Binding-site contacts:
Ligand atom OE1 contacts residue THR121 of chain 1.G at 3.9 Å.
Ligand atom C contacts residue THR73 of chain 1.G at 3.4 Å.
Ligand atom OE1 contacts residue LYS118 of chain 1.G at 2.5 Å (salt-bridge).
Ligand atom CA contacts residue GLY122 of chain 1.G at 4.2 Å.
Ligand atom O contacts residue ARG78 of chain 1.G at 2.5 Å (salt-bridge).
Ligand atom N contacts residue TYR188 of chain 1.G at 4.0 Å.
Ligand atom CG contacts residue GLY71 of chain 1.G at 4.2 Å.
Ligand atom CB contacts residue PHE53 of chain 1.G at 3.5 Å (hydrophobic).
Ligand atom CA contacts residue THR121 of chain 1.G at 4.0 Å.
Ligand atom CG contacts residue PHE16 of chain 1.G at 3.5 Å (hydrophobic).
Ligand atom N contacts residue ASP160 of chain 1.G at 3.0 Å (salt-bridge).
Ligand atom CB contacts residue THR121 of chain 1.G at 3.8 Å.
Ligand atom C contacts residue ARG78 of chain 1.G at 3.5 Å.
Ligand atom N contacts residue GLY71 of chain 1.G at 2.8 Å (h-bond).
Ligand atom CD contacts residue LYS118 of chain 1.G at 3.7 Å.
Ligand atom CD contacts residue PHE16 of chain 1.G at 3.6 Å (hydrophobic).
Ligand atom O contacts residue THR73 of chain 1.G at 3.3 Å (h-bond).
Ligand atom CD contacts residue PHE53 of chain 1.G at 4.1 Å (hydrophobic).
Ligand atom N contacts residue THR73 of chain 1.G at 3.3 Å (h-bond).
Ligand atom O contacts residue PHE53 of chain 1.G at 3.3 Å.
Ligand atom O contacts residue GLY71 of chain 1.G at 4.0 Å.
Ligand atom CA contacts residue GLY71 of chain 1.G at 3.8 Å.
Ligand atom CA contacts residue THR73 of chain 1.G at 3.9 Å.
Ligand atom NE2 contacts residue ALA70 of chain 1.G at 2.8 Å (h-bond).
Ligand atom CG contacts residue THR121 of chain 1.G at 4.0 Å.
Ligand atom C contacts residue THR121 of chain 1.G at 4.2 Å.
Ligand atom OE1 contacts residue PHE53 of chain 1.G at 4.0 Å.
Ligand atom NE2 contacts residue PHE16 of chain 1.G at 3.8 Å.
Ligand atom CB contacts residue GLY71 of chain 1.G at 3.9 Å.
Ligand atom C contacts residue PHE53 of chain 1.G at 3.8 Å (hydrophobic).
Ligand atom C contacts residue GLY122 of chain 1.G at 3.5 Å.
Ligand atom OE1 contacts residue ASP13 of chain 1.G at 3.0 Å (salt-bridge).
Ligand atom CA contacts residue ASP160 of chain 1.G at 3.9 Å.
Ligand atom NE2 contacts residue PHE53 of chain 1.G at 3.8 Å.
Ligand atom CD contacts residue ALA70 of chain 1.G at 4.0 Å (hydrophobic).
Ligand atom CG contacts residue ASP160 of chain 1.G at 4.1 Å.
Ligand atom NE2 contacts residue ASP13 of chain 1.G at 3.2 Å (salt-bridge).
Ligand atom CD contacts residue ASP13 of chain 1.G at 3.5 Å.
Ligand atom O contacts residue ILE72 of chain 1.G at 4.2 Å.
Ligand atom OE1 contacts residue PHE16 of chain 1.G at 3.6 Å.

The small molecule below binds the protein below.
Small molecule (SMILES): NC(=O)CC[C@H](N)C(=O)O

Sequence of chain 1.G:
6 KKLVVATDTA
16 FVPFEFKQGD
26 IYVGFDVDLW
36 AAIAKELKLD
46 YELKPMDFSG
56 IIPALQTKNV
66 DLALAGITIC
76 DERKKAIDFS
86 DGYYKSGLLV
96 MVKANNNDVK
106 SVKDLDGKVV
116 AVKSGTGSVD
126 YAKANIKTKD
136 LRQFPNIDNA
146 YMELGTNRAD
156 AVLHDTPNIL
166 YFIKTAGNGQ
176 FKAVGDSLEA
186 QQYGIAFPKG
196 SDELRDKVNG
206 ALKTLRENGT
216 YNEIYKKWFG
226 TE